Sequence of chain 1.A:
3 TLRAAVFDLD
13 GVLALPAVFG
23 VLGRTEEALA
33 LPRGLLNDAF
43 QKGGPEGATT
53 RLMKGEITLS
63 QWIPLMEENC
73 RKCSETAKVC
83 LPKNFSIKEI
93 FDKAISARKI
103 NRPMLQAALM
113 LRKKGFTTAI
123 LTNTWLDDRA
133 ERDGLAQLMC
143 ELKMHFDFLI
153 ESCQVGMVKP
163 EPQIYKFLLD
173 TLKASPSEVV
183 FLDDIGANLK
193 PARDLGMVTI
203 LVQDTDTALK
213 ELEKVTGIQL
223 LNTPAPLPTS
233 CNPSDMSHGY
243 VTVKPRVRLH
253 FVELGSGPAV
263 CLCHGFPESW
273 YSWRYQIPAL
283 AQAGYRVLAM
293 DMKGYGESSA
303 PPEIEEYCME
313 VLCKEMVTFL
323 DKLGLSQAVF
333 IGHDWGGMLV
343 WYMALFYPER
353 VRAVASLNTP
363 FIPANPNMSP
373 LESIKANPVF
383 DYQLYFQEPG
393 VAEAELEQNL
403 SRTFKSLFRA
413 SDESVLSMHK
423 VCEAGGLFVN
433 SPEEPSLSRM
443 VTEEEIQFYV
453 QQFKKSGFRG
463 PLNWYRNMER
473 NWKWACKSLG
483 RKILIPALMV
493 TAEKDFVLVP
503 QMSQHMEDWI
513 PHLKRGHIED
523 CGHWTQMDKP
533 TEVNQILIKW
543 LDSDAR

Binding-site contacts:
Ligand atom C24 contacts residue TYR467 of chain 1.A at 3.2 Å (hydrophobic).
Ligand atom O3 contacts residue PHE382 of chain 1.A at 3.9 Å.
Ligand atom O4 contacts residue MET340 of chain 1.A at 3.1 Å (h-bond).
Ligand atom O13 contacts residue TYR384 of chain 1.A at 2.5 Å (h-bond).
Ligand atom N14 contacts residue TYR467 of chain 1.A at 3.6 Å.
Ligand atom C12 contacts residue TYR384 of chain 1.A at 3.2 Å (hydrophobic).
Ligand atom C1 contacts residue MET340 of chain 1.A at 4.0 Å (hydrophobic).
Ligand atom C7 contacts residue ASP336 of chain 1.A at 3.5 Å.
Ligand atom N11 contacts residue TYR384 of chain 1.A at 3.9 Å.
Ligand atom C20 contacts residue TRP526 of chain 1.A at 3.8 Å (hydrophobic).
Ligand atom C12 contacts residue TYR467 of chain 1.A at 3.1 Å (hydrophobic).
Ligand atom O13 contacts residue TYR467 of chain 1.A at 2.6 Å (h-bond).
Ligand atom C19 contacts residue TRP526 of chain 1.A at 3.6 Å (hydrophobic).
Ligand atom C23 contacts residue TYR384 of chain 1.A at 4.0 Å (hydrophobic).
Ligand atom N14 contacts residue ASP336 of chain 1.A at 3.0 Å (salt-bridge).
Ligand atom C21 contacts residue LEU409 of chain 1.A at 3.6 Å (hydrophobic).
Ligand atom O4 contacts residue THR361 of chain 1.A at 3.4 Å.
Ligand atom C24 contacts residue TYR384 of chain 1.A at 3.7 Å (hydrophobic).
Ligand atom C9 contacts residue LEU500 of chain 1.A at 4.0 Å (hydrophobic).
Ligand atom C24 contacts residue PHE388 of chain 1.A at 4.0 Å (hydrophobic).
Ligand atom C22 contacts residue PHE388 of chain 1.A at 4.0 Å (hydrophobic).
Ligand atom C6 contacts residue TRP337 of chain 1.A at 3.6 Å (hydrophobic).
Ligand atom C7 contacts residue TRP337 of chain 1.A at 3.8 Å (hydrophobic).
Ligand atom C20 contacts residue HIS525 of chain 1.A at 3.7 Å.
Ligand atom C15 contacts residue TYR467 of chain 1.A at 4.0 Å (hydrophobic).
Ligand atom C9 contacts residue TYR384 of chain 1.A at 3.4 Å (hydrophobic).
Ligand atom C8 contacts residue ASP336 of chain 1.A at 3.6 Å.
Ligand atom C12 contacts residue ASP336 of chain 1.A at 3.2 Å.
Ligand atom C9 contacts residue GLN385 of chain 1.A at 3.7 Å.
Ligand atom C23 contacts residue MET420 of chain 1.A at 3.7 Å (hydrophobic).
Ligand atom S2 contacts residue MET340 of chain 1.A at 4.1 Å.
Ligand atom C16 contacts residue TYR384 of chain 1.A at 3.9 Å (hydrophobic).
Ligand atom C8 contacts residue TYR384 of chain 1.A at 4.0 Å (hydrophobic).
Ligand atom C24 contacts residue PHE268 of chain 1.A at 3.8 Å (hydrophobic).
Ligand atom N11 contacts residue TYR467 of chain 1.A at 3.8 Å.
Ligand atom C17 contacts residue MET420 of chain 1.A at 3.4 Å (hydrophobic).
Ligand atom C10 contacts residue GLN385 of chain 1.A at 3.3 Å.
Ligand atom N14 contacts residue TYR384 of chain 1.A at 4.0 Å.
Ligand atom C20 contacts residue PHE268 of chain 1.A at 3.4 Å (hydrophobic).
Ligand atom N11 contacts residue ASP336 of chain 1.A at 2.5 Å (salt-bridge).

This small molecule binds to this protein.
Small molecule (SMILES): CS(=O)(=O)N1CCC(NC(=O)NC23CC4CC(CC(C4)C2)C3)CC1